This protein binds this small molecule.
Small molecule (SMILES): CC(=O)N[C@H]1[C@H](O[C@H]2[C@H](O)[C@@H](NC(C)=O)CO[C@@H]2CO)O[C@H](CO)[C@@H](O)[C@@H]1O

Sequence of chain 1.B:
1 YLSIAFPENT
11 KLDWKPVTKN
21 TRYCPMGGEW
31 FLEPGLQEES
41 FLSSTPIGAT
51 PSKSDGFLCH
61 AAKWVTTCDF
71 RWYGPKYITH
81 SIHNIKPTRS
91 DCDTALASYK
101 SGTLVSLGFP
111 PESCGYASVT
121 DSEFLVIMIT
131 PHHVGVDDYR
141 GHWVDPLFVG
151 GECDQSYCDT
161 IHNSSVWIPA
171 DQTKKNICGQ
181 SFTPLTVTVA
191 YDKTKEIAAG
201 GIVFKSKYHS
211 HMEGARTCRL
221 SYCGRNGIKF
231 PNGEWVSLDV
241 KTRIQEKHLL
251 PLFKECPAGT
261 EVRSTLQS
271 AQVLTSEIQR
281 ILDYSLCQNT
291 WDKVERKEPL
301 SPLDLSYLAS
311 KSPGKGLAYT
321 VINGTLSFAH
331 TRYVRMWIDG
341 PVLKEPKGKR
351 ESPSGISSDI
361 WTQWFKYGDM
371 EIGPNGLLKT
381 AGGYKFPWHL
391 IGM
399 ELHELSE

Binding-site contacts:
Ligand atom C2 contacts residue ASN163 of chain 1.B at 2.6 Å.
Ligand atom C4 contacts residue ASN163 of chain 1.B at 3.2 Å.
Ligand atom C6 contacts residue ASN163 of chain 1.B at 3.6 Å.
Ligand atom O6 contacts residue ILE85 of chain 1.B at 4.4 Å.
Ligand atom O3 contacts residue ASN163 of chain 1.B at 3.3 Å (h-bond).
Ligand atom C3 contacts residue ASN163 of chain 1.B at 3.2 Å.
Ligand atom O5 contacts residue ASN163 of chain 1.B at 2.4 Å (h-bond).
Ligand atom N2 contacts residue ASN163 of chain 1.B at 3.8 Å.
Ligand atom C1 contacts residue ASN163 of chain 1.B at 1.4 Å.
Ligand atom C5 contacts residue ASN163 of chain 1.B at 3.3 Å.
Ligand atom O6 contacts residue ASN163 of chain 1.B at 3.7 Å.